Sequence of chain 34.C:
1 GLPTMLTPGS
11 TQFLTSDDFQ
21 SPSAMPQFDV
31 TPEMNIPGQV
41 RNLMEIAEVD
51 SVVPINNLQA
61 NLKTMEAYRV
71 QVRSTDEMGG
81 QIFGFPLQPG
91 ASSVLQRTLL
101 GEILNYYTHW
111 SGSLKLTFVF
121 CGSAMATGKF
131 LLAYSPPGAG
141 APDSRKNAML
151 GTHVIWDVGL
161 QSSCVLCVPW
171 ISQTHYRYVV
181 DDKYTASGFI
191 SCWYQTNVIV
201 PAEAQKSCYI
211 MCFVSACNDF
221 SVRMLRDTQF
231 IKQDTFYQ

This small molecule binds to this protein.
Small molecule (SMILES): CCCOc1ccc2cc(S(=O)(=O)Nc3ccc(C(=O)O)cc3)ccc2c1

Sequence of chain 34.A:
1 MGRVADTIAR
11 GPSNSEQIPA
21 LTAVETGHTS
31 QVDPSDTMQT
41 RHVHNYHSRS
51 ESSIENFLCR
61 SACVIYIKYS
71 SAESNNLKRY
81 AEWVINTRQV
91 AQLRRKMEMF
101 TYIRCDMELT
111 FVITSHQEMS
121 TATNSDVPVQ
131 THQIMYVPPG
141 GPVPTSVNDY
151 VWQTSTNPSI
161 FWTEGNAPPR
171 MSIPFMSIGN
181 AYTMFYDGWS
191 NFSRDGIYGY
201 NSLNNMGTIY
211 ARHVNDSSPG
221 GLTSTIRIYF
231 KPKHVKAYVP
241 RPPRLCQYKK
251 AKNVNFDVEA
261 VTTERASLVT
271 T

Sequence of chain 2.A:
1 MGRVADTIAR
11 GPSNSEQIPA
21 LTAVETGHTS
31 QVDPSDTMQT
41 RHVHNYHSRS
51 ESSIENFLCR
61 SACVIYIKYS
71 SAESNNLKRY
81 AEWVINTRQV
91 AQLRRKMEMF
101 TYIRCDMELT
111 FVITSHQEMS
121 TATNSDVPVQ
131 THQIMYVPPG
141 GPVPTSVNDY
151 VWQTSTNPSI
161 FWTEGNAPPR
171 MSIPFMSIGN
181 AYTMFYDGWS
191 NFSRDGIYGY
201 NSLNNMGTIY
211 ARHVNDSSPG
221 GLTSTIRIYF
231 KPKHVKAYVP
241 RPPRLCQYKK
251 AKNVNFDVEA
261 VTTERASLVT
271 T

Binding-site contacts:
Ligand atom C9 contacts residue ASP234 of chain 34.C at 3.6 Å.
Ligand atom O5 contacts residue TRP152 of chain 2.A at 3.5 Å (h-bond).
Ligand atom O5 contacts residue ARG227 of chain 34.A at 3.5 Å (salt-bridge).
Ligand atom C20 contacts residue ARG212 of chain 2.A at 3.4 Å.
Ligand atom C6 contacts residue GLN153 of chain 2.A at 3.2 Å.
Ligand atom C3 contacts residue ASN148 of chain 2.A at 3.5 Å.
Ligand atom O5 contacts residue TYR229 of chain 34.A at 3.8 Å.
Ligand atom O4 contacts residue ARG212 of chain 2.A at 2.8 Å (salt-bridge).
Ligand atom C16 contacts residue THR235 of chain 34.C at 3.8 Å.
Ligand atom N1 contacts residue GLN153 of chain 2.A at 2.7 Å (h-bond).
Ligand atom O1 contacts residue ASP149 of chain 2.A at 3.6 Å.
Ligand atom N1 contacts residue PHE236 of chain 34.C at 3.6 Å.
Ligand atom C20 contacts residue ARG227 of chain 34.A at 3.6 Å.
Ligand atom O2 contacts residue THR235 of chain 34.C at 3.0 Å.
Ligand atom C2 contacts residue TYR66 of chain 34.A at 3.8 Å (hydrophobic).
Ligand atom O2 contacts residue PHE236 of chain 34.C at 3.4 Å (h-bond).
Ligand atom C4 contacts residue ASP149 of chain 2.A at 3.5 Å.
Ligand atom C10 contacts residue ASN148 of chain 2.A at 3.7 Å.
Ligand atom C7 contacts residue THR235 of chain 34.C at 3.8 Å.
Ligand atom O4 contacts residue ARG227 of chain 34.A at 3.3 Å (salt-bridge).
Ligand atom C15 contacts residue TYR66 of chain 34.A at 3.4 Å (hydrophobic).
Ligand atom C5 contacts residue GLN153 of chain 2.A at 3.2 Å.
Ligand atom O1 contacts residue TYR150 of chain 2.A at 3.0 Å (h-bond).
Ligand atom C4 contacts residue ASN148 of chain 2.A at 3.3 Å.
Ligand atom N1 contacts residue GLN233 of chain 34.C at 3.3 Å (h-bond).
Ligand atom C16 contacts residue PHE236 of chain 34.C at 3.7 Å (hydrophobic).
Ligand atom C6 contacts residue PHE236 of chain 34.C at 3.5 Å (hydrophobic).
Ligand atom C13 contacts residue TYR66 of chain 34.A at 3.4 Å (hydrophobic).
Ligand atom C8 contacts residue ASN148 of chain 2.A at 3.3 Å.
Ligand atom S1 contacts residue GLN233 of chain 34.C at 3.7 Å.
Ligand atom C1 contacts residue GLN153 of chain 2.A at 3.4 Å.
Ligand atom C8 contacts residue ASP234 of chain 34.C at 3.3 Å.
Ligand atom C3 contacts residue ASP149 of chain 2.A at 3.5 Å.
Ligand atom C14 contacts residue TYR66 of chain 34.A at 3.4 Å (hydrophobic).
Ligand atom C9 contacts residue ASN148 of chain 2.A at 3.7 Å.
Ligand atom O2 contacts residue GLN233 of chain 34.C at 3.0 Å.
Ligand atom O1 contacts residue GLN233 of chain 34.C at 3.5 Å (h-bond).
Ligand atom C10 contacts residue ASP234 of chain 34.C at 3.8 Å.
Ligand atom O5 contacts residue ARG212 of chain 2.A at 3.3 Å (salt-bridge).
Ligand atom O2 contacts residue ASP234 of chain 34.C at 3.8 Å.